Sequence of chain 3.A:
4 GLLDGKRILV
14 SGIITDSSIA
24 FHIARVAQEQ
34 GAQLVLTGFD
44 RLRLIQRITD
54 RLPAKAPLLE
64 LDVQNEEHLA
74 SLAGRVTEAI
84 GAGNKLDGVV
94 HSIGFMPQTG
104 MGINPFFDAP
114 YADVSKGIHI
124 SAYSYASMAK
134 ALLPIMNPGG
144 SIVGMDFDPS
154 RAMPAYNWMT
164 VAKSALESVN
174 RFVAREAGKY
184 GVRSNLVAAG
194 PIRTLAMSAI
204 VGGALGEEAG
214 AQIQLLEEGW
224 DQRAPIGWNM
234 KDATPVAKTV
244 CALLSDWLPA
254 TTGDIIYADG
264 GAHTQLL

Binding-site contacts:
Ligand atom C12 contacts residue PHE150 of chain 3.A at 4.0 Å (hydrophobic).
Ligand atom F13 contacts residue ILE216 of chain 3.A at 3.0 Å.
Ligand atom C02 contacts residue NAD1 of chain 3.B at 3.3 Å.
Ligand atom F14 contacts residue PHE150 of chain 3.A at 3.1 Å.
Ligand atom C12 contacts residue LEU219 of chain 3.A at 3.7 Å (hydrophobic).
Ligand atom C12 contacts residue ILE216 of chain 3.A at 3.9 Å (hydrophobic).
Ligand atom C07 contacts residue MET200 of chain 3.A at 3.2 Å (hydrophobic).
Ligand atom C08 contacts residue MET200 of chain 3.A at 3.5 Å (hydrophobic).
Ligand atom O03 contacts residue TYR159 of chain 3.A at 2.5 Å (h-bond).
Ligand atom C04 contacts residue TYR159 of chain 3.A at 3.4 Å (hydrophobic).
Ligand atom C09 contacts residue PRO194 of chain 3.A at 3.8 Å (hydrophobic).
Ligand atom C04 contacts residue MET200 of chain 3.A at 3.6 Å (hydrophobic).
Ligand atom C07 contacts residue PRO194 of chain 3.A at 4.0 Å (hydrophobic).
Ligand atom F14 contacts residue LEU219 of chain 3.A at 3.6 Å.
Ligand atom C11 contacts residue TYR159 of chain 3.A at 3.8 Å (hydrophobic).
Ligand atom C09 contacts residue ILE216 of chain 3.A at 3.6 Å (hydrophobic).
Ligand atom O01 contacts residue NAD1 of chain 3.B at 3.2 Å (h-bond).
Ligand atom C06 contacts residue MET200 of chain 3.A at 3.8 Å (hydrophobic).
Ligand atom C04 contacts residue NAD1 of chain 3.B at 3.8 Å.
Ligand atom C02 contacts residue TYR159 of chain 3.A at 3.5 Å (hydrophobic).
Ligand atom C11 contacts residue PHE150 of chain 3.A at 3.6 Å (hydrophobic).
Ligand atom C10 contacts residue PHE150 of chain 3.A at 3.9 Å (hydrophobic).
Ligand atom O01 contacts residue MET200 of chain 3.A at 4.0 Å.
Ligand atom F15 contacts residue ILE216 of chain 3.A at 3.6 Å.
Ligand atom O03 contacts residue LYS166 of chain 3.A at 4.1 Å.
Ligand atom C06 contacts residue PHE150 of chain 3.A at 4.2 Å (hydrophobic).
Ligand atom C08 contacts residue NAD1 of chain 3.B at 3.8 Å.
Ligand atom C05 contacts residue PHE150 of chain 3.A at 4.2 Å (hydrophobic).
Ligand atom C07 contacts residue NAD1 of chain 3.B at 2.8 Å.
Ligand atom F15 contacts residue TYR159 of chain 3.A at 3.4 Å.
Ligand atom C05 contacts residue TYR159 of chain 3.A at 3.7 Å (hydrophobic).
Ligand atom F13 contacts residue LEU219 of chain 3.A at 3.1 Å.
Ligand atom C09 contacts residue MET200 of chain 3.A at 4.2 Å (hydrophobic).
Ligand atom C06 contacts residue NAD1 of chain 3.B at 3.3 Å.
Ligand atom O03 contacts residue NAD1 of chain 3.B at 2.6 Å (h-bond).
Ligand atom C08 contacts residue PRO194 of chain 3.A at 3.4 Å (hydrophobic).
Ligand atom C05 contacts residue NAD1 of chain 3.B at 3.2 Å.
Ligand atom F15 contacts residue LEU219 of chain 3.A at 3.9 Å.
Ligand atom C06 contacts residue TYR159 of chain 3.A at 4.2 Å (hydrophobic).
Ligand atom F14 contacts residue MET156 of chain 3.A at 3.9 Å.

This protein binds this small molecule.
Small molecule (SMILES): O=C(O)/C=C/c1cccc(C(F)(F)F)c1